Sequence of chain 1.A:
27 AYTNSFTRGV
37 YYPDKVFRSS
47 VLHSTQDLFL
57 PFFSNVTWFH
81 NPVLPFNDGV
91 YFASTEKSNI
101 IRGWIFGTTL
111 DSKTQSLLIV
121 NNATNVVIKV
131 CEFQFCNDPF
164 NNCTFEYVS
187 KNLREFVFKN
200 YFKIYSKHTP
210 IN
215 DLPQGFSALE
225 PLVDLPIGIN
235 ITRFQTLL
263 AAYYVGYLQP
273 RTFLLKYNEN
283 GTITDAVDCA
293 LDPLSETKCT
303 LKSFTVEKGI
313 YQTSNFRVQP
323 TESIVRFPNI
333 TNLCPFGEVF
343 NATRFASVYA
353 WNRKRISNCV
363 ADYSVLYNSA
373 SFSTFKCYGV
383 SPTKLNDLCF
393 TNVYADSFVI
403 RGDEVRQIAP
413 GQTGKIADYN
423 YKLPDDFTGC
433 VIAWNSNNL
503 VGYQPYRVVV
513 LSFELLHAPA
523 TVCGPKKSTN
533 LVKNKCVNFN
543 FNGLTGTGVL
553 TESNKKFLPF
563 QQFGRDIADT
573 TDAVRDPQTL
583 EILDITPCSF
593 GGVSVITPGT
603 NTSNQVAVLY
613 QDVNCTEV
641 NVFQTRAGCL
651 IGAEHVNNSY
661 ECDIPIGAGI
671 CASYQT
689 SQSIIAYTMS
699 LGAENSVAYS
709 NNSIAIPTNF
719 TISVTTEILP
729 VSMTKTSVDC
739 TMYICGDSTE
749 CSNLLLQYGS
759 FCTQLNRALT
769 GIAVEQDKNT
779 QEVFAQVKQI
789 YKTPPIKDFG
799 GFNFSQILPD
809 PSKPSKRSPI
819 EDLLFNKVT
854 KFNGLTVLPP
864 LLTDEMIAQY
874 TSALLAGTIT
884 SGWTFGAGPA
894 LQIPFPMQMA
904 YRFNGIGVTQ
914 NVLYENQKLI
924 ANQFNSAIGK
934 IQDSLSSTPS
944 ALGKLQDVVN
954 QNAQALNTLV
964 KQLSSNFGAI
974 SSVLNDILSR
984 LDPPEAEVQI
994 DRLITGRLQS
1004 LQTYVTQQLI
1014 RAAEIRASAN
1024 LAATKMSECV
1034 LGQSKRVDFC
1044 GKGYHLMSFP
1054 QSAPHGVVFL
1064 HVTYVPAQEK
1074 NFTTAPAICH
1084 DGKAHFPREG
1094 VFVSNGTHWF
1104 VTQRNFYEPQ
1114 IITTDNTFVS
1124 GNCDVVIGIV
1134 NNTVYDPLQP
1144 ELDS

Sequence of chain 1.C:
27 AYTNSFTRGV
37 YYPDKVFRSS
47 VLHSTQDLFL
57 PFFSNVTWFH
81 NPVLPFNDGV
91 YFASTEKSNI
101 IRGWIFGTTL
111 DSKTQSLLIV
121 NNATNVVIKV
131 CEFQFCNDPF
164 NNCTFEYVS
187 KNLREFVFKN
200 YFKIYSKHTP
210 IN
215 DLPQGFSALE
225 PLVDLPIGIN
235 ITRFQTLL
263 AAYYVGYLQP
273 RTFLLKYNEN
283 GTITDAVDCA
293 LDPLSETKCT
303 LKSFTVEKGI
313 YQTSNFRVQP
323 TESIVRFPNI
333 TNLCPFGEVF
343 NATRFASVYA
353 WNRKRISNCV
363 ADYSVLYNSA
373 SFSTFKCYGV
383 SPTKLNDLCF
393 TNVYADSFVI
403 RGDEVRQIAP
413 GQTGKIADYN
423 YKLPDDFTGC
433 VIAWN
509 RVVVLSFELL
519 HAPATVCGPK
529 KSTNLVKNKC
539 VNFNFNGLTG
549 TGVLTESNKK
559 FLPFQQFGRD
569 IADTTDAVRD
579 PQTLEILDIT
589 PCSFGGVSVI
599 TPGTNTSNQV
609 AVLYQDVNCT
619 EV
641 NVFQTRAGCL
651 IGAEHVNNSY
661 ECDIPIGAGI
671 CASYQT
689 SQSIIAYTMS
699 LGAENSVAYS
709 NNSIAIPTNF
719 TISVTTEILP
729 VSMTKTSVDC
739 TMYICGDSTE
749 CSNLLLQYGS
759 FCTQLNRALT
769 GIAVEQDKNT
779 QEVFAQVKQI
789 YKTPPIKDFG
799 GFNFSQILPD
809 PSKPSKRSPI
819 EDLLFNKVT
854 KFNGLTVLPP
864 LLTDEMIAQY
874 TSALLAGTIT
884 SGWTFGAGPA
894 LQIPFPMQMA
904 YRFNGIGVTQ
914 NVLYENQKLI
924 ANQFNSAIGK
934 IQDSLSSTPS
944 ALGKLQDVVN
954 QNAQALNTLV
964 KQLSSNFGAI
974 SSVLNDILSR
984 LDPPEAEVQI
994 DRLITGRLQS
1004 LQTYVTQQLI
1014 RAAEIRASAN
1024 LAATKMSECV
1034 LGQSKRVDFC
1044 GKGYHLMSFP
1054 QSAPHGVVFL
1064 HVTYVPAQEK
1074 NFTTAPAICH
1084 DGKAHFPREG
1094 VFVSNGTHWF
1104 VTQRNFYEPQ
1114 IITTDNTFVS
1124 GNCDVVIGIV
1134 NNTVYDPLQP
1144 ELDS

This protein binds this small molecule.
Small molecule (SMILES): CC(=O)N[C@@H]1[C@@H](O)[C@H](O)[C@@H](CO)O[C@H]1O

Binding-site contacts:
Ligand atom C3 contacts residue ASN282 of chain 1.A at 3.8 Å.
Ligand atom O6 contacts residue ASN282 of chain 1.A at 4.2 Å.
Ligand atom O5 contacts residue ASN282 of chain 1.A at 2.3 Å (h-bond).
Ligand atom O7 contacts residue GLU281 of chain 1.A at 2.7 Å (salt-bridge).
Ligand atom O6 contacts residue LYS558 of chain 1.C at 4.3 Å.
Ligand atom C7 contacts residue GLU281 of chain 1.A at 3.3 Å.
Ligand atom C4 contacts residue ASN282 of chain 1.A at 4.2 Å.
Ligand atom N2 contacts residue ASN282 of chain 1.A at 2.9 Å (h-bond).
Ligand atom C2 contacts residue ASN282 of chain 1.A at 2.5 Å.
Ligand atom O7 contacts residue ASN282 of chain 1.A at 3.5 Å (h-bond).
Ligand atom C7 contacts residue ASN282 of chain 1.A at 3.4 Å.
Ligand atom C8 contacts residue GLU281 of chain 1.A at 3.3 Å.
Ligand atom C8 contacts residue ASN280 of chain 1.A at 4.1 Å.
Ligand atom C5 contacts residue ASN282 of chain 1.A at 3.6 Å.
Ligand atom C8 contacts residue ASN282 of chain 1.A at 4.5 Å.
Ligand atom C1 contacts residue ASN282 of chain 1.A at 1.4 Å.